Binding-site contacts:
Ligand atom C8 contacts residue ASN246 of chain 1.D at 3.3 Å.
Ligand atom C3 contacts residue ARG223 of chain 1.D at 3.5 Å.
Ligand atom C3 contacts residue SER225 of chain 1.D at 3.2 Å.
Ligand atom C1 contacts residue SER225 of chain 1.D at 2.9 Å.
Ligand atom C1 contacts residue ARG223 of chain 1.D at 4.1 Å.
Ligand atom C4 contacts residue ARG223 of chain 1.D at 3.9 Å.
Ligand atom C4 contacts residue SER225 of chain 1.D at 4.2 Å.
Ligand atom O7 contacts residue ASN246 of chain 1.D at 4.4 Å.
Ligand atom C5 contacts residue LYS222 of chain 1.D at 4.3 Å.
Ligand atom O5 contacts residue SER225 of chain 1.D at 4.0 Å.
Ligand atom C1 contacts residue TRP221 of chain 1.D at 3.9 Å (hydrophobic).
Ligand atom C5 contacts residue SER225 of chain 1.D at 4.2 Å.
Ligand atom N2 contacts residue ASN246 of chain 1.D at 2.9 Å (h-bond).
Ligand atom C2 contacts residue SER225 of chain 1.D at 3.1 Å.
Ligand atom C2 contacts residue ARG223 of chain 1.D at 3.7 Å.
Ligand atom O3 contacts residue SER225 of chain 1.D at 4.2 Å.
Ligand atom O4 contacts residue ARG223 of chain 1.D at 3.1 Å (salt-bridge).
Ligand atom O5 contacts residue TRP221 of chain 1.D at 3.4 Å.
Ligand atom O5 contacts residue ASN246 of chain 1.D at 2.4 Å (h-bond).
Ligand atom C1 contacts residue ASN246 of chain 1.D at 1.4 Å.
Ligand atom C3 contacts residue ASN246 of chain 1.D at 3.8 Å.
Ligand atom C8 contacts residue TRP221 of chain 1.D at 4.0 Å (hydrophobic).
Ligand atom C6 contacts residue TRP221 of chain 1.D at 3.9 Å (hydrophobic).
Ligand atom O7 contacts residue SER225 of chain 1.D at 4.4 Å.
Ligand atom O7 contacts residue LEU244 of chain 1.D at 4.1 Å.
Ligand atom O3 contacts residue ARG223 of chain 1.D at 3.3 Å (salt-bridge).
Ligand atom C4 contacts residue ASN246 of chain 1.D at 4.3 Å.
Ligand atom C7 contacts residue ASN246 of chain 1.D at 3.5 Å.
Ligand atom O5 contacts residue ARG223 of chain 1.D at 4.4 Å.
Ligand atom O7 contacts residue ARG223 of chain 1.D at 3.3 Å.
Ligand atom C7 contacts residue ARG223 of chain 1.D at 3.6 Å.
Ligand atom C8 contacts residue ARG223 of chain 1.D at 3.8 Å.
Ligand atom C5 contacts residue TRP221 of chain 1.D at 3.8 Å (hydrophobic).
Ligand atom C7 contacts residue SER225 of chain 1.D at 4.0 Å.
Ligand atom C2 contacts residue ASN246 of chain 1.D at 2.5 Å.
Ligand atom C5 contacts residue ASN246 of chain 1.D at 3.6 Å.
Ligand atom N2 contacts residue SER225 of chain 1.D at 2.8 Å (h-bond).
Ligand atom N2 contacts residue ARG223 of chain 1.D at 3.6 Å.
Ligand atom C8 contacts residue LYS222 of chain 1.D at 4.2 Å.

Sequence of chain 1.D:
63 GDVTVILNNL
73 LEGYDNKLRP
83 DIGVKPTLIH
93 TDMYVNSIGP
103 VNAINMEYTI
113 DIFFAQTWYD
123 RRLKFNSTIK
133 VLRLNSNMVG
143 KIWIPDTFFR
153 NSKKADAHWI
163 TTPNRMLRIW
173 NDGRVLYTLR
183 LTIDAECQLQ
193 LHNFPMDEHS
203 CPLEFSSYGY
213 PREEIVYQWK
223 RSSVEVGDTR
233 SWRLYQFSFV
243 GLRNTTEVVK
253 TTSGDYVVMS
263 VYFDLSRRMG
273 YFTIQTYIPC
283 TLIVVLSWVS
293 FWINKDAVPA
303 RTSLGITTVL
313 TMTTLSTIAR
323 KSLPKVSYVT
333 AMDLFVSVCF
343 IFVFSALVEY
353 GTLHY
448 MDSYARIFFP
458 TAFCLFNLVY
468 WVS

A protein and the small-molecule ligand that binds it are described below.
Small molecule (SMILES): CC(=O)N[C@H]1[C@H](O[C@H]2[C@H](O)[C@@H](NC(C)=O)CO[C@@H]2CO)O[C@H](CO)[C@@H](O[C@@H]2O[C@H](CO)[C@@H](O)[C@H](O)[C@@H]2O)[C@@H]1O